This small molecule binds to this protein.
Small molecule (SMILES): CC(=O)N[C@H]1[C@H](O[C@H]2[C@H](O)[C@@H](NC(C)=O)CO[C@@H]2CO)O[C@H](CO)[C@@H](O[C@@H]2O[C@H](CO)[C@@H](O)[C@H](O)[C@@H]2O)[C@@H]1O

Binding-site contacts:
Ligand atom C3 contacts residue ASN193 of chain 1.B at 3.8 Å.
Ligand atom O5 contacts residue ASN193 of chain 1.B at 2.4 Å (h-bond).
Ligand atom C8 contacts residue LEU196 of chain 1.B at 4.3 Å (hydrophobic).
Ligand atom O6 contacts residue LEU196 of chain 1.B at 4.1 Å.
Ligand atom C5 contacts residue SER195 of chain 1.B at 3.1 Å.
Ligand atom N2 contacts residue ILE158 of chain 1.B at 3.3 Å.
Ligand atom C8 contacts residue MET191 of chain 1.B at 3.2 Å (hydrophobic).
Ligand atom C6 contacts residue SER195 of chain 1.B at 3.5 Å.
Ligand atom O5 contacts residue SER195 of chain 1.B at 3.1 Å (h-bond).
Ligand atom C1 contacts residue SER195 of chain 1.B at 3.1 Å.
Ligand atom C7 contacts residue ILE158 of chain 1.B at 3.8 Å (hydrophobic).
Ligand atom C2 contacts residue SER195 of chain 1.B at 4.3 Å.
Ligand atom C7 contacts residue MET191 of chain 1.B at 3.2 Å (hydrophobic).
Ligand atom C5 contacts residue ASN193 of chain 1.B at 3.6 Å.
Ligand atom N2 contacts residue ASN193 of chain 1.B at 2.9 Å (h-bond).
Ligand atom C4 contacts residue ASN193 of chain 1.B at 4.2 Å.
Ligand atom O6 contacts residue SER195 of chain 1.B at 3.7 Å.
Ligand atom C4 contacts residue SER195 of chain 1.B at 4.4 Å.
Ligand atom C1 contacts residue ASN193 of chain 1.B at 1.4 Å.
Ligand atom C2 contacts residue ASN193 of chain 1.B at 2.5 Å.
Ligand atom C6 contacts residue LEU196 of chain 1.B at 3.9 Å (hydrophobic).
Ligand atom C8 contacts residue ILE158 of chain 1.B at 3.9 Å (hydrophobic).
Ligand atom C2 contacts residue ILE158 of chain 1.B at 4.4 Å (hydrophobic).
Ligand atom O7 contacts residue MET191 of chain 1.B at 3.3 Å.
Ligand atom C1 contacts residue ILE158 of chain 1.B at 4.4 Å (hydrophobic).
Ligand atom O7 contacts residue ASN193 of chain 1.B at 3.1 Å (h-bond).
Ligand atom N2 contacts residue MET191 of chain 1.B at 3.9 Å.
Ligand atom C7 contacts residue ASN193 of chain 1.B at 3.4 Å.

Sequence of chain 1.B:
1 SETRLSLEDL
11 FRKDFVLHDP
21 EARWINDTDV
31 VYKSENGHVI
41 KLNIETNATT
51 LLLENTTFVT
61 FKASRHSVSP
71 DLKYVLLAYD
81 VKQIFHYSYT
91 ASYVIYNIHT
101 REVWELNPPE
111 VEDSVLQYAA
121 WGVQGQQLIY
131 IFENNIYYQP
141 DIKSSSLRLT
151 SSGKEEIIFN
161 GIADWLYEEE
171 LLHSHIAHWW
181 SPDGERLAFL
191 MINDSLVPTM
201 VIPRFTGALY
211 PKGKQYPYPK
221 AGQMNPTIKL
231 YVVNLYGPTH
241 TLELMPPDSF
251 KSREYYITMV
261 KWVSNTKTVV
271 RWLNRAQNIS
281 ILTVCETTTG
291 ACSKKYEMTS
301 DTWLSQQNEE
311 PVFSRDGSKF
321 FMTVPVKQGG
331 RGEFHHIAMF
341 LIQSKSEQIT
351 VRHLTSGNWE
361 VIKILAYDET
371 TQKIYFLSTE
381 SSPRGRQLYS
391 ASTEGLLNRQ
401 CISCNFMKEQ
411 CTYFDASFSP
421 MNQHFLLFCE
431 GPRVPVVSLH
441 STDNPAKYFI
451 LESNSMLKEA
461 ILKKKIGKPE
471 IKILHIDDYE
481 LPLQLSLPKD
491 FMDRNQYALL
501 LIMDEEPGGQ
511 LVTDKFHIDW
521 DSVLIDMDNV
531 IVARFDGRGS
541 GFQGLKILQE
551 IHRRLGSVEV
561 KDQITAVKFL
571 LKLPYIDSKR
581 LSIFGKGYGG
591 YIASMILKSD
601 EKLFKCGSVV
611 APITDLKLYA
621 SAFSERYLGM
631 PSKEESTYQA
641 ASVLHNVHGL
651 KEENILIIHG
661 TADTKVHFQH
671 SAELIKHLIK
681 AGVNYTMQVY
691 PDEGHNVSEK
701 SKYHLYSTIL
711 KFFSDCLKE